The small molecule below binds the protein below.
Small molecule (SMILES): CC(=O)N[C@H]1[C@H](O[C@H]2[C@H](O)[C@@H](NC(C)=O)CO[C@@H]2CO)O[C@H](CO)[C@@H](O)[C@@H]1O

Binding-site contacts:
Ligand atom C8 contacts residue ASN32 of chain 1.E at 4.4 Å.
Ligand atom C6 contacts residue ALA33 of chain 1.E at 3.8 Å (hydrophobic).
Ligand atom C7 contacts residue ASN32 of chain 1.E at 3.3 Å.
Ligand atom C5 contacts residue ASN32 of chain 1.E at 3.7 Å.
Ligand atom O7 contacts residue ASN32 of chain 1.E at 3.3 Å (h-bond).
Ligand atom O5 contacts residue ALA33 of chain 1.E at 3.5 Å (h-bond).
Ligand atom O6 contacts residue ALA33 of chain 1.E at 3.3 Å (h-bond).
Ligand atom C2 contacts residue PEG1 of chain 1.KA at 3.6 Å.
Ligand atom C4 contacts residue ASN32 of chain 1.E at 4.3 Å.
Ligand atom C3 contacts residue ASN32 of chain 1.E at 3.8 Å.
Ligand atom O5 contacts residue ASN32 of chain 1.E at 2.4 Å (h-bond).
Ligand atom O6 contacts residue THR34 of chain 1.E at 3.5 Å (h-bond).
Ligand atom C1 contacts residue ASN32 of chain 1.E at 1.4 Å.
Ligand atom C2 contacts residue ASN32 of chain 1.E at 2.5 Å.
Ligand atom N2 contacts residue PEG1 of chain 1.KA at 3.4 Å (h-bond).
Ligand atom C8 contacts residue PEG1 of chain 1.KA at 3.5 Å.
Ligand atom C5 contacts residue ALA33 of chain 1.E at 4.3 Å (hydrophobic).
Ligand atom C7 contacts residue PEG1 of chain 1.KA at 4.0 Å.
Ligand atom C1 contacts residue PEG1 of chain 1.KA at 3.7 Å.
Ligand atom N2 contacts residue ASN32 of chain 1.E at 2.9 Å (h-bond).

Sequence of chain 1.E:
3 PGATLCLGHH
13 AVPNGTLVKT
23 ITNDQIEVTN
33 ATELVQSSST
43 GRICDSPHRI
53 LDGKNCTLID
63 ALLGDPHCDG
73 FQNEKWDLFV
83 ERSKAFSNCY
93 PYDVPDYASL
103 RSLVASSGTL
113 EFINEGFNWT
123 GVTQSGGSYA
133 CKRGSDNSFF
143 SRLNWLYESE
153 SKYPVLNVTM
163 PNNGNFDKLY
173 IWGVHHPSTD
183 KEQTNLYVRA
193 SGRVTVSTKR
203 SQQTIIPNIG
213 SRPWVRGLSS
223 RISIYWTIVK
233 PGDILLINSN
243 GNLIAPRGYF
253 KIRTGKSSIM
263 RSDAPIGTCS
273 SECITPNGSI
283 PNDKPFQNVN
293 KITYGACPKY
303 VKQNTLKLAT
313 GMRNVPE